Sequence of chain 1.A:
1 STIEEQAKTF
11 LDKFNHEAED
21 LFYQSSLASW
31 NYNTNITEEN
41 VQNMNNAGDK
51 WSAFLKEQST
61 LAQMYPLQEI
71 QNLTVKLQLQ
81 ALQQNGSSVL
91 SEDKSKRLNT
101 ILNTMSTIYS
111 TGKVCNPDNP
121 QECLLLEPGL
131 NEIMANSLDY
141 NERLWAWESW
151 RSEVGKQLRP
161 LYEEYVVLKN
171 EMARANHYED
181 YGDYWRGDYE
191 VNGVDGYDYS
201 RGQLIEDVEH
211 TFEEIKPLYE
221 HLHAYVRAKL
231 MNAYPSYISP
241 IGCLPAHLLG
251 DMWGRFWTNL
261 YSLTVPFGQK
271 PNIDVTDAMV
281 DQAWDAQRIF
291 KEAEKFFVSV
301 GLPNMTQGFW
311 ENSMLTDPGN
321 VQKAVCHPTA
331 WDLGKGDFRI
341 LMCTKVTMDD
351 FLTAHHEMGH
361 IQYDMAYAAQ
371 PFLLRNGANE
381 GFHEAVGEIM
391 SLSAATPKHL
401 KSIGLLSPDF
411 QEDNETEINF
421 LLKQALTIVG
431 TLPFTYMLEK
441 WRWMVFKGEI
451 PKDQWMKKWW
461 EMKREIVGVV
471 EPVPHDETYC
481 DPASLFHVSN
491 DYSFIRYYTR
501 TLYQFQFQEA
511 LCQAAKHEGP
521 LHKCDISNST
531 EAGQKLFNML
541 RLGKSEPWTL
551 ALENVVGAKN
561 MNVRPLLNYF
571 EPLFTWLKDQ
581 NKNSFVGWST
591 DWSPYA

Binding-site contacts:
Ligand atom O7 contacts residue ASN414 of chain 1.A at 3.1 Å (h-bond).
Ligand atom C3 contacts residue ASN414 of chain 1.A at 3.8 Å.
Ligand atom C7 contacts residue ASN414 of chain 1.A at 3.1 Å.
Ligand atom O7 contacts residue TRP576 of chain 1.A at 4.2 Å.
Ligand atom N2 contacts residue GLU415 of chain 1.A at 4.3 Å.
Ligand atom C8 contacts residue TRP576 of chain 1.A at 3.4 Å (hydrophobic).
Ligand atom O5 contacts residue ASN414 of chain 1.A at 2.4 Å (h-bond).
Ligand atom C1 contacts residue ASN414 of chain 1.A at 1.4 Å.
Ligand atom C8 contacts residue ASN414 of chain 1.A at 4.3 Å.
Ligand atom C5 contacts residue ASN414 of chain 1.A at 3.7 Å.
Ligand atom C8 contacts residue ILE418 of chain 1.A at 3.9 Å (hydrophobic).
Ligand atom C4 contacts residue ASN414 of chain 1.A at 4.2 Å.
Ligand atom C8 contacts residue PHE267 of chain 1.A at 3.4 Å (hydrophobic).
Ligand atom C2 contacts residue ASN414 of chain 1.A at 2.5 Å.
Ligand atom C8 contacts residue GLU415 of chain 1.A at 4.3 Å.
Ligand atom C7 contacts residue TRP576 of chain 1.A at 4.2 Å (hydrophobic).
Ligand atom N2 contacts residue ASN414 of chain 1.A at 2.8 Å (h-bond).

This protein binds this small molecule.
Small molecule (SMILES): CC(=O)N[C@@H]1[C@@H](O)[C@H](O)[C@@H](CO)O[C@H]1O